This protein binds this small molecule.
Small molecule (SMILES): CC(C)(CO)C(=O)C(=O)O

Binding-site contacts:
Ligand atom O2 contacts residue LEU42 of chain 1.I at 3.5 Å.
Ligand atom O2 contacts residue HIS136 of chain 1.I at 3.7 Å.
Ligand atom O4 contacts residue SER46 of chain 1.I at 2.4 Å (h-bond).
Ligand atom C5 contacts residue LYS112 of chain 1.I at 3.8 Å.
Ligand atom O4 contacts residue MG1 of chain 1.AA at 4.2 Å.
Ligand atom C1 contacts residue VAL214 of chain 1.I at 3.5 Å (hydrophobic).
Ligand atom C3 contacts residue THR23 of chain 1.I at 4.3 Å.
Ligand atom C5 contacts residue ASP84 of chain 1.I at 4.3 Å.
Ligand atom C1 contacts residue ILE202 of chain 1.I at 4.1 Å (hydrophobic).
Ligand atom O3 contacts residue ASP84 of chain 1.I at 3.1 Å (salt-bridge).
Ligand atom C3 contacts residue LEU42 of chain 1.I at 3.8 Å (hydrophobic).
Ligand atom C6 contacts residue GLY44 of chain 1.I at 3.8 Å.
Ligand atom C3 contacts residue ILE212 of chain 1.I at 3.7 Å (hydrophobic).
Ligand atom C4 contacts residue ILE202 of chain 1.I at 4.2 Å (hydrophobic).
Ligand atom C6 contacts residue LEU42 of chain 1.I at 3.8 Å (hydrophobic).
Ligand atom O2 contacts residue ASP84 of chain 1.I at 3.6 Å.
Ligand atom C5 contacts residue LEU42 of chain 1.I at 3.6 Å (hydrophobic).
Ligand atom C6 contacts residue MG1 of chain 1.AA at 3.0 Å.
Ligand atom C6 contacts residue SER46 of chain 1.I at 3.1 Å.
Ligand atom C6 contacts residue ASP84 of chain 1.I at 3.9 Å.
Ligand atom C6 contacts residue ASP45 of chain 1.I at 4.2 Å.
Ligand atom O4 contacts residue VAL214 of chain 1.I at 4.2 Å.
Ligand atom O1 contacts residue PRO141 of chain 1.I at 3.6 Å.
Ligand atom C5 contacts residue MG1 of chain 1.AA at 3.1 Å.
Ligand atom O4 contacts residue TYR25 of chain 1.I at 4.1 Å.
Ligand atom O2 contacts residue MG1 of chain 1.AA at 2.5 Å.
Ligand atom O4 contacts residue LEU42 of chain 1.I at 4.0 Å.
Ligand atom O1 contacts residue HIS136 of chain 1.I at 3.6 Å.
Ligand atom O3 contacts residue GLY44 of chain 1.I at 3.3 Å.
Ligand atom C4 contacts residue HIS136 of chain 1.I at 3.8 Å.
Ligand atom O3 contacts residue MG1 of chain 1.AA at 2.2 Å.
Ligand atom O2 contacts residue LYS112 of chain 1.I at 2.6 Å (salt-bridge).
Ligand atom O1 contacts residue MG1 of chain 1.AA at 4.0 Å.
Ligand atom O1 contacts residue GLU181 of chain 1.I at 2.8 Å (salt-bridge).
Ligand atom C1 contacts residue SER46 of chain 1.I at 4.2 Å.
Ligand atom C4 contacts residue GLU181 of chain 1.I at 2.9 Å.
Ligand atom O4 contacts residue GLY44 of chain 1.I at 3.8 Å.
Ligand atom O3 contacts residue ASP45 of chain 1.I at 3.1 Å (salt-bridge).
Ligand atom O4 contacts residue THR23 of chain 1.I at 3.3 Å.
Ligand atom O3 contacts residue SER46 of chain 1.I at 2.9 Å (h-bond).

Sequence of chain 1.I:
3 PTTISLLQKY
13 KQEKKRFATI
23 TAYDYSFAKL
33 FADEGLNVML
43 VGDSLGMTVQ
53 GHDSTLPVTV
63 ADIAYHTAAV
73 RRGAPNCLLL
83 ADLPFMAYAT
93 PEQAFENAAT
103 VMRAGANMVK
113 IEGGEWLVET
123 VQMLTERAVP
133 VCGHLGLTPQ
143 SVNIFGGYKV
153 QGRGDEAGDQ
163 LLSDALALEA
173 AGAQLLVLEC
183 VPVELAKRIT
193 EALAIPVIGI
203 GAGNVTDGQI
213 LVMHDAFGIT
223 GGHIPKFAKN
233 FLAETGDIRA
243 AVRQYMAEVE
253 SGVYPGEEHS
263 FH